Binding-site contacts:
Ligand atom N2 contacts residue ASN280 of chain 1.A at 2.9 Å (h-bond).
Ligand atom C4 contacts residue ASN280 of chain 1.A at 4.2 Å.
Ligand atom N2 contacts residue SER96 of chain 1.D at 3.7 Å.
Ligand atom C1 contacts residue ASN280 of chain 1.A at 1.4 Å.
Ligand atom C5 contacts residue ASN280 of chain 1.A at 3.7 Å.
Ligand atom C2 contacts residue SER96 of chain 1.D at 3.8 Å.
Ligand atom C3 contacts residue TYR27 of chain 1.D at 3.9 Å (hydrophobic).
Ligand atom O3 contacts residue SER96 of chain 1.D at 2.8 Å (h-bond).
Ligand atom C8 contacts residue SER96 of chain 1.D at 4.2 Å.
Ligand atom C7 contacts residue PHE93 of chain 1.D at 4.1 Å (hydrophobic).
Ligand atom C7 contacts residue SER96 of chain 1.D at 3.2 Å.
Ligand atom C5 contacts residue SER96 of chain 1.D at 4.3 Å.
Ligand atom C8 contacts residue PHE93 of chain 1.D at 3.7 Å (hydrophobic).
Ligand atom O7 contacts residue SER96 of chain 1.D at 2.7 Å (h-bond).
Ligand atom O3 contacts residue GLY95 of chain 1.D at 3.7 Å.
Ligand atom C4 contacts residue SER96 of chain 1.D at 4.3 Å.
Ligand atom C2 contacts residue ASN280 of chain 1.A at 2.5 Å.
Ligand atom C6 contacts residue SER96 of chain 1.D at 3.6 Å.
Ligand atom O5 contacts residue ILE301 of chain 1.A at 3.9 Å.
Ligand atom O7 contacts residue TYR27 of chain 1.D at 3.4 Å (h-bond).
Ligand atom C3 contacts residue SER96 of chain 1.D at 3.9 Å.
Ligand atom O5 contacts residue ASN280 of chain 1.A at 2.4 Å (h-bond).
Ligand atom N2 contacts residue TYR27 of chain 1.D at 4.0 Å.
Ligand atom O6 contacts residue GLY95 of chain 1.D at 4.3 Å.
Ligand atom O6 contacts residue GLY94 of chain 1.D at 4.2 Å.
Ligand atom C8 contacts residue TYR110 of chain 1.C at 3.6 Å (hydrophobic).
Ligand atom C6 contacts residue GLY95 of chain 1.D at 4.0 Å.
Ligand atom C7 contacts residue ASN280 of chain 1.A at 3.0 Å.
Ligand atom C7 contacts residue TYR27 of chain 1.D at 3.7 Å (hydrophobic).
Ligand atom O7 contacts residue ASN280 of chain 1.A at 2.8 Å (h-bond).
Ligand atom C2 contacts residue TYR27 of chain 1.D at 3.7 Å (hydrophobic).
Ligand atom O6 contacts residue ILE301 of chain 1.A at 2.9 Å.
Ligand atom C4 contacts residue TYR27 of chain 1.D at 3.7 Å (hydrophobic).
Ligand atom N2 contacts residue PHE93 of chain 1.D at 4.3 Å.
Ligand atom O3 contacts residue TYR27 of chain 1.D at 3.6 Å.
Ligand atom C8 contacts residue ASN280 of chain 1.A at 4.3 Å.
Ligand atom C3 contacts residue ASN280 of chain 1.A at 3.8 Å.
Ligand atom O5 contacts residue SER96 of chain 1.D at 3.7 Å.
Ligand atom O6 contacts residue TYR27 of chain 1.D at 4.1 Å.
Ligand atom C6 contacts residue ILE301 of chain 1.A at 3.8 Å (hydrophobic).

This small molecule binds to this protein.
Small molecule (SMILES): CC(=O)N[C@H]1[C@H](O[C@H]2[C@H](O)[C@@H](NC(C)=O)CO[C@@H]2CO)O[C@H](CO)[C@@H](O[C@@H]2O[C@H](CO)[C@@H](O)[C@H](O)[C@@H]2O)[C@@H]1O

Sequence of chain 1.A:
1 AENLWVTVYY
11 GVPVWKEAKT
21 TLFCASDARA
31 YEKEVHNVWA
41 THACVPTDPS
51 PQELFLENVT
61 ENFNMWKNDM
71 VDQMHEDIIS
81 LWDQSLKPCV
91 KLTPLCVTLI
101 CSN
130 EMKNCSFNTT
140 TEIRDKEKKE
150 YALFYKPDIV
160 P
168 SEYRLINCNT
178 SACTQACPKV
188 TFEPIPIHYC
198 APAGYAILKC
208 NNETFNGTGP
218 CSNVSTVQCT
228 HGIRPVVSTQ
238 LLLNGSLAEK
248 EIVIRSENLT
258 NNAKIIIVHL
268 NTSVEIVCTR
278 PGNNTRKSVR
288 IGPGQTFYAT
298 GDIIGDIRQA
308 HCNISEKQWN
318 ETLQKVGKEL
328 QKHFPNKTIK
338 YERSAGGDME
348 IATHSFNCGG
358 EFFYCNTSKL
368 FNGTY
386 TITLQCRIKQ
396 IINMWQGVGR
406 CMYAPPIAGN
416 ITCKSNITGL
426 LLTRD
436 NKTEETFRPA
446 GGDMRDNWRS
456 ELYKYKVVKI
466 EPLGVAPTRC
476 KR

Sequence of chain 1.D:
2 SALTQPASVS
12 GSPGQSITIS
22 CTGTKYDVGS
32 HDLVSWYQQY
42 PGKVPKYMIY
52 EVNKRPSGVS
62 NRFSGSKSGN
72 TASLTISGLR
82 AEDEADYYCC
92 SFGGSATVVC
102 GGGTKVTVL

Sequence of chain 1.C:
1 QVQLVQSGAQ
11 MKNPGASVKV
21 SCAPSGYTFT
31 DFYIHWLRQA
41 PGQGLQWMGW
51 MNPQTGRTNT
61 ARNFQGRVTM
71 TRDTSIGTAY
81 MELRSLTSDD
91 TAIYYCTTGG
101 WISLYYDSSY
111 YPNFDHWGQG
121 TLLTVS